Binding-site contacts:
Ligand atom C5 contacts residue VAL414 of chain 1.I at 3.5 Å (hydrophobic).
Ligand atom C8 contacts residue PRO182 of chain 1.I at 3.9 Å (hydrophobic).
Ligand atom C1 contacts residue NAG1 of chain 1.PB at 3.8 Å.
Ligand atom C6 contacts residue GLU181 of chain 1.I at 3.8 Å.
Ligand atom O5 contacts residue NAG1 of chain 1.PB at 3.3 Å.
Ligand atom C6 contacts residue NAG1 of chain 1.PB at 4.1 Å.
Ligand atom C5 contacts residue ASN232 of chain 1.I at 3.7 Å.
Ligand atom C4 contacts residue VAL414 of chain 1.I at 3.8 Å (hydrophobic).
Ligand atom C7 contacts residue ASN232 of chain 1.I at 3.6 Å.
Ligand atom O6 contacts residue CYS347 of chain 1.I at 4.2 Å.
Ligand atom C1 contacts residue VAL414 of chain 1.I at 4.0 Å (hydrophobic).
Ligand atom C3 contacts residue ASN232 of chain 1.I at 3.8 Å.
Ligand atom C8 contacts residue ASN232 of chain 1.I at 4.0 Å.
Ligand atom O7 contacts residue VAL414 of chain 1.I at 3.8 Å.
Ligand atom O5 contacts residue VAL414 of chain 1.I at 4.2 Å.
Ligand atom O6 contacts residue SER179 of chain 1.I at 4.0 Å.
Ligand atom C7 contacts residue VAL224 of chain 1.I at 4.2 Å (hydrophobic).
Ligand atom C5 contacts residue GLU181 of chain 1.I at 3.5 Å.
Ligand atom C5 contacts residue NAG1 of chain 1.PB at 4.0 Å.
Ligand atom O6 contacts residue GLY348 of chain 1.I at 3.7 Å.
Ligand atom C3 contacts residue VAL414 of chain 1.I at 3.5 Å (hydrophobic).
Ligand atom C1 contacts residue SER415 of chain 1.I at 4.1 Å.
Ligand atom N2 contacts residue ASN232 of chain 1.I at 2.9 Å (h-bond).
Ligand atom O7 contacts residue LEU231 of chain 1.I at 3.7 Å.
Ligand atom C8 contacts residue VAL414 of chain 1.I at 4.0 Å (hydrophobic).
Ligand atom C1 contacts residue ASN232 of chain 1.I at 1.5 Å.
Ligand atom O6 contacts residue GLN408 of chain 1.I at 4.1 Å.
Ligand atom O7 contacts residue PHE345 of chain 1.I at 4.1 Å.
Ligand atom O5 contacts residue ASN232 of chain 1.I at 2.4 Å (h-bond).
Ligand atom O4 contacts residue VAL414 of chain 1.I at 3.6 Å.
Ligand atom N2 contacts residue SER415 of chain 1.I at 3.8 Å.
Ligand atom C8 contacts residue VAL224 of chain 1.I at 4.0 Å (hydrophobic).
Ligand atom O7 contacts residue VAL224 of chain 1.I at 3.9 Å.
Ligand atom C4 contacts residue ASN232 of chain 1.I at 4.2 Å.
Ligand atom O6 contacts residue LYS222 of chain 1.I at 4.3 Å.
Ligand atom C2 contacts residue ASN232 of chain 1.I at 2.5 Å.
Ligand atom O7 contacts residue ASN346 of chain 1.I at 4.1 Å.
Ligand atom O3 contacts residue CYS347 of chain 1.I at 4.2 Å.
Ligand atom O5 contacts residue GLU181 of chain 1.I at 4.1 Å.
Ligand atom C7 contacts residue VAL414 of chain 1.I at 4.2 Å (hydrophobic).

The small molecule below binds the protein below.
Small molecule (SMILES): CC(=O)N[C@H]1[C@H](O[C@H]2[C@H](O)[C@@H](NC(C)=O)CO[C@@H]2CO)O[C@H](CO)[C@@H](O[C@@H]2O[C@H](CO[C@H]3O[C@H](CO)[C@@H](O)[C@H](O)[C@@H]3O)[C@@H](O)[C@H](O[C@H]3O[C@H](CO)[C@@H](O)[C@H](O)[C@@H]3O[C@H]3O[C@H](CO)[C@@H](O)[C@H](O)[C@@H]3O)[C@@H]2O)[C@@H]1O

Sequence of chain 1.I:
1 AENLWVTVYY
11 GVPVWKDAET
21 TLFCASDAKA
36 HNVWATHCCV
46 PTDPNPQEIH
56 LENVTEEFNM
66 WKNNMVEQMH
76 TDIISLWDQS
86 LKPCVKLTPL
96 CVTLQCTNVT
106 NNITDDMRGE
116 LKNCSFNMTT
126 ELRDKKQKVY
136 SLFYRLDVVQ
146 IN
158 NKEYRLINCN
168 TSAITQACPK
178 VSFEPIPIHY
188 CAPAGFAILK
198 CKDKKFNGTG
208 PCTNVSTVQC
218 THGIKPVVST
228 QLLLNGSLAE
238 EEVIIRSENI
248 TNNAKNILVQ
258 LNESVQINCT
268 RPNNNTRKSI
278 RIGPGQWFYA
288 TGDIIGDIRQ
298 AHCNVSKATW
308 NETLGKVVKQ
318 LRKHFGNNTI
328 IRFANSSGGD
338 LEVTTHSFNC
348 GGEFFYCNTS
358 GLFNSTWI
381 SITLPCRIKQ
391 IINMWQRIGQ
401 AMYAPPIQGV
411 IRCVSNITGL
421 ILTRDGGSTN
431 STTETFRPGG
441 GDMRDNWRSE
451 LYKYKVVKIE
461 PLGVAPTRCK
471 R